This small molecule binds to this protein.
Small molecule (SMILES): CC[C@H]1O[C@@H](n2cnc3c(N)ncnc32)[C@H](O)[C@@H]1O

Binding-site contacts:
Ligand atom C6 contacts residue THR288 of chain 2.C at 3.3 Å.
Ligand atom C8 contacts residue B121 of chain 2.P at 3.5 Å.
Ligand atom C5' contacts residue B121 of chain 2.P at 3.1 Å.
Ligand atom C3' contacts residue SER247 of chain 2.C at 3.6 Å.
Ligand atom O4' contacts residue PHE329 of chain 2.C at 3.5 Å.
Ligand atom C2' contacts residue GLU287 of chain 2.C at 3.3 Å.
Ligand atom N9 contacts residue VAL326 of chain 2.C at 3.4 Å.
Ligand atom C1' contacts residue GLU287 of chain 2.C at 3.4 Å.
Ligand atom C2 contacts residue GLU287 of chain 2.C at 3.0 Å.
Ligand atom O3' contacts residue B121 of chain 2.P at 3.2 Å.
Ligand atom C5' contacts residue PHE329 of chain 2.C at 3.4 Å (hydrophobic).
Ligand atom C2 contacts residue THR288 of chain 2.C at 3.9 Å.
Ligand atom C3' contacts residue B121 of chain 2.P at 3.9 Å.
Ligand atom C4' contacts residue B121 of chain 2.P at 3.6 Å.
Ligand atom N7 contacts residue VAL326 of chain 2.C at 3.7 Å.
Ligand atom O2' contacts residue PHE245 of chain 2.C at 3.0 Å.
Ligand atom C5 contacts residue THR288 of chain 2.C at 3.4 Å.
Ligand atom C2' contacts residue SER247 of chain 2.C at 3.2 Å.
Ligand atom C4 contacts residue B121 of chain 2.P at 3.5 Å.
Ligand atom N6 contacts residue SER292 of chain 2.C at 3.5 Å.
Ligand atom C8 contacts residue PHE329 of chain 2.C at 3.3 Å (hydrophobic).
Ligand atom N6 contacts residue GLY289 of chain 2.C at 3.0 Å (h-bond).
Ligand atom N1 contacts residue GLU287 of chain 2.C at 3.8 Å.
Ligand atom N1 contacts residue THR288 of chain 2.C at 3.5 Å.
Ligand atom C4 contacts residue VAL326 of chain 2.C at 3.8 Å (hydrophobic).
Ligand atom C5 contacts residue B121 of chain 2.P at 3.3 Å.
Ligand atom N9 contacts residue B121 of chain 2.P at 3.6 Å.
Ligand atom O2' contacts residue GLU287 of chain 2.C at 2.2 Å (salt-bridge).
Ligand atom O3' contacts residue SER247 of chain 2.C at 3.7 Å.
Ligand atom N7 contacts residue B121 of chain 2.P at 3.3 Å.
Ligand atom N3 contacts residue GLU287 of chain 2.C at 3.5 Å (salt-bridge).
Ligand atom C2 contacts residue SER247 of chain 2.C at 3.6 Å.
Ligand atom C6 contacts residue GLY289 of chain 2.C at 3.7 Å.
Ligand atom C8 contacts residue VAL326 of chain 2.C at 3.3 Å (hydrophobic).
Ligand atom N7 contacts residue PHE329 of chain 2.C at 3.7 Å.
Ligand atom O2' contacts residue LEU225 of chain 2.C at 3.8 Å.
Ligand atom O2' contacts residue SER247 of chain 2.C at 3.6 Å (h-bond).
Ligand atom C1' contacts residue VAL326 of chain 2.C at 3.9 Å (hydrophobic).
Ligand atom N3 contacts residue SER247 of chain 2.C at 3.4 Å (h-bond).
Ligand atom N6 contacts residue THR288 of chain 2.C at 3.6 Å.

Sequence of chain 2.C:
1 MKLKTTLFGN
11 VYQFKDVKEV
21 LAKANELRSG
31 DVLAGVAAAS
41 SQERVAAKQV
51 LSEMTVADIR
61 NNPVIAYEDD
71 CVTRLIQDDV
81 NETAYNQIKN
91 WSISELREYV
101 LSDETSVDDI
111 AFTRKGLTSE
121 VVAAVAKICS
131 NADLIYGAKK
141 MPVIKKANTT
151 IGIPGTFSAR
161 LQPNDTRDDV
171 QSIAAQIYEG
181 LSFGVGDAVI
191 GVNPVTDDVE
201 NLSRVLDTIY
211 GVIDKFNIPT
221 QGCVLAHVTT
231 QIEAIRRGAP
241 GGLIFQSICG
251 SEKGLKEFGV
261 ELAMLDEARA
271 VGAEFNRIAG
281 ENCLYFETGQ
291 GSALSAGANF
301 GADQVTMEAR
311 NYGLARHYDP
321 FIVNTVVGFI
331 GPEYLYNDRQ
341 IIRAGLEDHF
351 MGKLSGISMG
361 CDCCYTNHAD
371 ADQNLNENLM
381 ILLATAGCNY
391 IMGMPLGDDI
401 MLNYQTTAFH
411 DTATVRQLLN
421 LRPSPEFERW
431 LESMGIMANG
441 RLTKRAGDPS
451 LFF